Binding-site contacts:
Ligand atom O1A contacts residue GLY125 of chain 2.A at 3.2 Å (h-bond).
Ligand atom O2B contacts residue ASN53 of chain 2.A at 3.0 Å (h-bond).
Ligand atom O1G contacts residue GLY123 of chain 2.A at 3.3 Å (h-bond).
Ligand atom O2' contacts residue GLY108 of chain 2.A at 3.4 Å (h-bond).
Ligand atom O2B contacts residue MG1 of chain 2.C at 2.2 Å.
Ligand atom O1G contacts residue GLN371 of chain 2.A at 3.1 Å (h-bond).
Ligand atom O1B contacts residue LYS109 of chain 2.A at 3.4 Å.
Ligand atom C2 contacts residue TYR115 of chain 2.A at 3.4 Å (hydrophobic).
Ligand atom O2A contacts residue VAL126 of chain 2.A at 3.3 Å (h-bond).
Ligand atom C4 contacts residue ILE85 of chain 2.A at 3.5 Å (hydrophobic).
Ligand atom PG contacts residue MG1 of chain 2.C at 3.4 Å.
Ligand atom O1G contacts residue VAL124 of chain 2.A at 2.8 Å (h-bond).
Ligand atom O2A contacts residue MG1 of chain 2.C at 2.2 Å.
Ligand atom O2A contacts residue ASN53 of chain 2.A at 2.9 Å (h-bond).
Ligand atom N7 contacts residue ASN53 of chain 2.A at 3.2 Å.
Ligand atom O2G contacts residue GLY120 of chain 2.A at 3.4 Å.
Ligand atom N3B contacts residue LEU121 of chain 2.A at 3.2 Å (h-bond).
Ligand atom O1A contacts residue K1 of chain 2.L at 2.8 Å.
Ligand atom O3A contacts residue GLY123 of chain 2.A at 3.3 Å.
Ligand atom C2' contacts residue TYR13 of chain 1.A at 3.1 Å (hydrophobic).
Ligand atom O2G contacts residue LYS373 of chain 2.A at 2.8 Å (salt-bridge).
Ligand atom O2B contacts residue LYS109 of chain 2.A at 2.8 Å (salt-bridge).
Ligand atom O1G contacts residue GLY125 of chain 2.A at 2.8 Å (h-bond).
Ligand atom PB contacts residue MG1 of chain 2.C at 3.2 Å.
Ligand atom N3B contacts residue GLY123 of chain 2.A at 3.0 Å (h-bond).
Ligand atom O2G contacts residue HIS122 of chain 2.A at 3.0 Å (h-bond).
Ligand atom O3A contacts residue MG1 of chain 2.C at 3.4 Å.
Ligand atom N3 contacts residue TYR13 of chain 1.A at 2.7 Å (h-bond).
Ligand atom O2' contacts residue TYR13 of chain 1.A at 2.7 Å (h-bond).
Ligand atom O3G contacts residue MG1 of chain 2.C at 2.1 Å.
Ligand atom C2 contacts residue GLU57 of chain 2.A at 3.4 Å.
Ligand atom N3 contacts residue TYR115 of chain 2.A at 3.1 Å (h-bond).
Ligand atom O2G contacts residue LEU121 of chain 2.A at 2.8 Å (h-bond).
Ligand atom N6 contacts residue ASP80 of chain 2.A at 2.9 Å (salt-bridge).
Ligand atom PA contacts residue MG1 of chain 2.C at 3.3 Å.
Ligand atom O2' contacts residue ILE18 of chain 1.A at 3.2 Å.
Ligand atom N3B contacts residue HIS122 of chain 2.A at 3.2 Å (h-bond).
Ligand atom C1' contacts residue TYR13 of chain 1.A at 3.1 Å (hydrophobic).
Ligand atom O3' contacts residue GLY108 of chain 2.A at 2.9 Å (h-bond).
Ligand atom O1A contacts residue VAL126 of chain 2.A at 3.0 Å (h-bond).

Sequence of chain 1.A:
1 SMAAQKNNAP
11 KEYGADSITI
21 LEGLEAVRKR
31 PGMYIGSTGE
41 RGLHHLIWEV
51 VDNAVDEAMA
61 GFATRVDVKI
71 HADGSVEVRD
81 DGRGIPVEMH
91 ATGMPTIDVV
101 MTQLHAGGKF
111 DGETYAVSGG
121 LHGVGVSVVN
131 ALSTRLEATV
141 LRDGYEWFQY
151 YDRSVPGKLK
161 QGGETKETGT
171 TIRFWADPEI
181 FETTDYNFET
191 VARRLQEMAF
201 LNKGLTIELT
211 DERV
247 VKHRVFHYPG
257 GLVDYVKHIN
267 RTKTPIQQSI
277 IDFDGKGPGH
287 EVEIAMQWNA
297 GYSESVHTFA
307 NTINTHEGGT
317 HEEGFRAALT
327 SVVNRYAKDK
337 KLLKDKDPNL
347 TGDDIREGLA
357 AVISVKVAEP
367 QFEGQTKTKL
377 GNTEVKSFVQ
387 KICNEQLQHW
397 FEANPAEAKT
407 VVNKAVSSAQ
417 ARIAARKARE

The small molecule below binds the protein below.
Small molecule (SMILES): Nc1ncnc2c1ncn2[C@@H]1O[C@H](CO[P](=O)(O)O[P](=O)(O)NP(=O)(O)O)[C@@H](O)[C@H]1O

Sequence of chain 2.A:
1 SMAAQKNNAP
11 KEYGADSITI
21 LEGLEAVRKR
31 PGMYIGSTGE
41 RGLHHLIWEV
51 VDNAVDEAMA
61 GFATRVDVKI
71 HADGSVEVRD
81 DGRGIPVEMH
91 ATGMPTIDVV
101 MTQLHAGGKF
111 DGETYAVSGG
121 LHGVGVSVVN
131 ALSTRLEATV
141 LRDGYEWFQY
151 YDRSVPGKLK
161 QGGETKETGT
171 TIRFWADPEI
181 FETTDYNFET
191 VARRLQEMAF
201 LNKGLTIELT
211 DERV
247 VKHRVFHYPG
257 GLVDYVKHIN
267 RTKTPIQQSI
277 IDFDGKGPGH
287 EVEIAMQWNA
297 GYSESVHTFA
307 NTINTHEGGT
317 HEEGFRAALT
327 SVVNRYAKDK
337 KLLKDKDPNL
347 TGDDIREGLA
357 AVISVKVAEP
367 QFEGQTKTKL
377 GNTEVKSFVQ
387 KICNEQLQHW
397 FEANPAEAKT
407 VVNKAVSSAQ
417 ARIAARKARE